Binding-site contacts:
Ligand atom N23 contacts residue GLY90 of chain 1.A at 3.9 Å.
Ligand atom N24 contacts residue ALA37 of chain 1.A at 3.4 Å.
Ligand atom C14 contacts residue GLY90 of chain 1.A at 3.7 Å.
Ligand atom C16 contacts residue ALA37 of chain 1.A at 3.7 Å (hydrophobic).
Ligand atom C38 contacts residue ASP94 of chain 1.A at 3.4 Å.
Ligand atom C20 contacts residue LEU137 of chain 1.A at 3.8 Å (hydrophobic).
Ligand atom C17 contacts residue LEU137 of chain 1.A at 3.5 Å (hydrophobic).
Ligand atom O27 contacts residue PHE86 of chain 1.A at 3.6 Å.
Ligand atom C19 contacts residue LEU16 of chain 1.A at 3.9 Å (hydrophobic).
Ligand atom F29 contacts residue LYS39 of chain 1.A at 3.4 Å.
Ligand atom N25 contacts residue ASP94 of chain 1.A at 3.3 Å (salt-bridge).
Ligand atom N24 contacts residue LEU137 of chain 1.A at 3.7 Å.
Ligand atom C21 contacts residue ALA37 of chain 1.A at 3.7 Å (hydrophobic).
Ligand atom C18 contacts residue LEU16 of chain 1.A at 3.8 Å (hydrophobic).
Ligand atom C14 contacts residue CYS87 of chain 1.A at 3.5 Å (hydrophobic).
Ligand atom C13 contacts residue LEU16 of chain 1.A at 4.0 Å (hydrophobic).
Ligand atom N24 contacts residue GLU85 of chain 1.A at 2.8 Å (salt-bridge).
Ligand atom F29 contacts residue ALA147 of chain 1.A at 3.9 Å.
Ligand atom C21 contacts residue CYS87 of chain 1.A at 3.6 Å (hydrophobic).
Ligand atom C37 contacts residue ASP94 of chain 1.A at 3.8 Å.
Ligand atom N24 contacts residue CYS87 of chain 1.A at 3.7 Å.
Ligand atom C4 contacts residue GLY88 of chain 1.A at 3.2 Å.
Ligand atom C7 contacts residue LEU137 of chain 1.A at 3.9 Å (hydrophobic).
Ligand atom C19 contacts residue GLY90 of chain 1.A at 3.7 Å.
Ligand atom C4 contacts residue CYS87 of chain 1.A at 3.3 Å (hydrophobic).
Ligand atom F29 contacts residue ALA160 of chain 1.B at 3.1 Å.
Ligand atom C14 contacts residue LEU16 of chain 1.A at 4.0 Å (hydrophobic).
Ligand atom C6 contacts residue VAL68 of chain 1.A at 3.9 Å (hydrophobic).
Ligand atom N23 contacts residue LEU16 of chain 1.A at 3.7 Å.
Ligand atom C5 contacts residue ALA147 of chain 1.A at 3.7 Å (hydrophobic).
Ligand atom C16 contacts residue LEU137 of chain 1.A at 3.4 Å (hydrophobic).
Ligand atom O27 contacts residue CYS87 of chain 1.A at 2.8 Å (h-bond).
Ligand atom C6 contacts residue GLU85 of chain 1.A at 3.9 Å.
Ligand atom N23 contacts residue CYS87 of chain 1.A at 3.1 Å (h-bond).
Ligand atom C3 contacts residue LEU16 of chain 1.A at 4.0 Å (hydrophobic).
Ligand atom C4 contacts residue GLY90 of chain 1.A at 3.8 Å.
Ligand atom C4 contacts residue PHE86 of chain 1.A at 3.8 Å (hydrophobic).
Ligand atom C6 contacts residue LEU137 of chain 1.A at 3.8 Å (hydrophobic).
Ligand atom C16 contacts residue GLU85 of chain 1.A at 3.7 Å.
Ligand atom O28 contacts residue LEU16 of chain 1.A at 3.6 Å.

A protein and the small-molecule ligand that binds it are described below.
Small molecule (SMILES): CCN(CC)CCNC(=O)c1c(C)[nH]c(/C=C2\C(=O)Nc3ccc(F)cc32)c1C

Sequence of chain 1.B:
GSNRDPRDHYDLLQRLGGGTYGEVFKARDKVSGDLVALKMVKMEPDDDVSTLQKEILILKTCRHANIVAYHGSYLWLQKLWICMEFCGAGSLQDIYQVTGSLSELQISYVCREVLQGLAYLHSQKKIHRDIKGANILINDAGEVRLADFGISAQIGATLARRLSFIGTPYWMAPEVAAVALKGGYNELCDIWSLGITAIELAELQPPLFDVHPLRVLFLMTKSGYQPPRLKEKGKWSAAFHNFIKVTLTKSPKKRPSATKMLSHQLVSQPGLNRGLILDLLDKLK

Sequence of chain 1.A:
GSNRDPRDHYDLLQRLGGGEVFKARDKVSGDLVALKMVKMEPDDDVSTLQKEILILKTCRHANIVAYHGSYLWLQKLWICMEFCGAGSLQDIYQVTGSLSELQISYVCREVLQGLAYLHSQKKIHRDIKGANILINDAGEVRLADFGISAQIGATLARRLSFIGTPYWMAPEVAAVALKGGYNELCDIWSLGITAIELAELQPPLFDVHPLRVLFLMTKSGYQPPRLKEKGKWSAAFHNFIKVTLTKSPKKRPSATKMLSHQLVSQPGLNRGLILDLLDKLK